A small-molecule ligand and the protein it binds are described below.
Small molecule (SMILES): C=CC(C)(C)OC[C@H]1O[C@H](O[C@@H]2C3=C([C@H](C)COC(C)=O)C[C@H](O)[C@]3(C)/C=C3/[C@@H](COC)CC[C@H]3[C@@H](C)[C@H]2O)[C@H](O)[C@@H](O)[C@@H]1O

Sequence of chain 1.A:
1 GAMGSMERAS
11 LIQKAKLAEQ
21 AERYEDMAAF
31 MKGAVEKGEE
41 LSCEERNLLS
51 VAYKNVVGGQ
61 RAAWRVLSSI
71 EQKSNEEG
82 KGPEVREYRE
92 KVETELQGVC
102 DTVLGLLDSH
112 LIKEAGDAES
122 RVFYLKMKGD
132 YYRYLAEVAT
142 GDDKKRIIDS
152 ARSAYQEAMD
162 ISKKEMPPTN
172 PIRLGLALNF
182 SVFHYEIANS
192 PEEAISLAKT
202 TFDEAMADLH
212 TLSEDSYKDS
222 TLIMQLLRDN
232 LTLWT

Sequence of chain 1.B:
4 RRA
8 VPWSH

Binding-site contacts:
Ligand atom O07 contacts residue ASP220 of chain 1.A at 3.2 Å (salt-bridge).
Ligand atom C43 contacts residue VAL51 of chain 1.A at 3.6 Å (hydrophobic).
Ligand atom C01 contacts residue TRP10 of chain 1.B at 3.6 Å (hydrophobic).
Ligand atom C41 contacts residue LEU48 of chain 1.A at 3.9 Å (hydrophobic).
Ligand atom C21 contacts residue PHE124 of chain 1.A at 3.6 Å (hydrophobic).
Ligand atom C21 contacts residue LYS127 of chain 1.A at 3.9 Å.
Ligand atom C20 contacts residue PRO9 of chain 1.B at 3.9 Å (hydrophobic).
Ligand atom C18 contacts residue ILE224 of chain 1.A at 3.9 Å (hydrophobic).
Ligand atom O12 contacts residue PRO9 of chain 1.B at 2.8 Å.
Ligand atom C13 contacts residue TRP10 of chain 1.B at 4.0 Å (hydrophobic).
Ligand atom C06 contacts residue ASP220 of chain 1.A at 3.9 Å.
Ligand atom C44 contacts residue GLU19 of chain 1.A at 3.9 Å.
Ligand atom O45 contacts residue ASN47 of chain 1.A at 3.2 Å (h-bond).
Ligand atom C23 contacts residue PHE124 of chain 1.A at 3.6 Å (hydrophobic).
Ligand atom C43 contacts residue GLU19 of chain 1.A at 2.6 Å.
Ligand atom O12 contacts residue VAL51 of chain 1.A at 3.7 Å.
Ligand atom O22 contacts residue LYS127 of chain 1.A at 2.8 Å (salt-bridge).
Ligand atom C14 contacts residue SER50 of chain 1.A at 3.9 Å.
Ligand atom C25 contacts residue ASN47 of chain 1.A at 3.9 Å.
Ligand atom C03 contacts residue TRP10 of chain 1.B at 4.0 Å (hydrophobic).
Ligand atom C42 contacts residue LEU48 of chain 1.A at 3.9 Å (hydrophobic).
Ligand atom O22 contacts residue PRO9 of chain 1.B at 3.9 Å.
Ligand atom C21 contacts residue PRO9 of chain 1.B at 4.0 Å (hydrophobic).
Ligand atom C19 contacts residue LYS127 of chain 1.A at 4.0 Å.
Ligand atom C14 contacts residue ASN47 of chain 1.A at 3.7 Å.
Ligand atom O39 contacts residue ASN47 of chain 1.A at 4.0 Å.
Ligand atom C23 contacts residue LYS127 of chain 1.A at 3.5 Å.
Ligand atom C11 contacts residue VAL51 of chain 1.A at 4.0 Å (hydrophobic).
Ligand atom C05 contacts residue ASP220 of chain 1.A at 3.9 Å.
Ligand atom C20 contacts residue LYS127 of chain 1.A at 4.0 Å.
Ligand atom C42 contacts residue GLU19 of chain 1.A at 3.8 Å.
Ligand atom O27 contacts residue PRO172 of chain 1.A at 3.8 Å.
Ligand atom C41 contacts residue GLU44 of chain 1.A at 4.1 Å.
Ligand atom C18 contacts residue PRO172 of chain 1.A at 3.5 Å (hydrophobic).
Ligand atom C14 contacts residue VAL51 of chain 1.A at 3.9 Å (hydrophobic).
Ligand atom C25 contacts residue PHE124 of chain 1.A at 4.0 Å (hydrophobic).
Ligand atom C42 contacts residue VAL51 of chain 1.A at 4.0 Å (hydrophobic).
Ligand atom C23 contacts residue MET128 of chain 1.A at 3.7 Å (hydrophobic).
Ligand atom C25 contacts residue ILE173 of chain 1.A at 3.9 Å (hydrophobic).
Ligand atom C30 contacts residue ASN47 of chain 1.A at 3.5 Å.